The protein below binds the small molecule below.
Small molecule (SMILES): CC(=O)N[C@@H]1[C@@H](O)[C@H](O)[C@@H](CO)O[C@H]1O

Binding-site contacts:
Ligand atom C7 contacts residue ASN304 of chain 1.D at 3.7 Å.
Ligand atom C3 contacts residue ASN304 of chain 1.D at 3.8 Å.
Ligand atom N2 contacts residue ASN304 of chain 1.D at 2.9 Å (h-bond).
Ligand atom C1 contacts residue ASN304 of chain 1.D at 1.4 Å.
Ligand atom C2 contacts residue ASN304 of chain 1.D at 2.5 Å.
Ligand atom C4 contacts residue ASN304 of chain 1.D at 4.2 Å.
Ligand atom O5 contacts residue ASN304 of chain 1.D at 2.4 Å (h-bond).
Ligand atom O7 contacts residue ASN304 of chain 1.D at 4.2 Å.
Ligand atom C5 contacts residue ASN304 of chain 1.D at 3.7 Å.

Sequence of chain 1.D:
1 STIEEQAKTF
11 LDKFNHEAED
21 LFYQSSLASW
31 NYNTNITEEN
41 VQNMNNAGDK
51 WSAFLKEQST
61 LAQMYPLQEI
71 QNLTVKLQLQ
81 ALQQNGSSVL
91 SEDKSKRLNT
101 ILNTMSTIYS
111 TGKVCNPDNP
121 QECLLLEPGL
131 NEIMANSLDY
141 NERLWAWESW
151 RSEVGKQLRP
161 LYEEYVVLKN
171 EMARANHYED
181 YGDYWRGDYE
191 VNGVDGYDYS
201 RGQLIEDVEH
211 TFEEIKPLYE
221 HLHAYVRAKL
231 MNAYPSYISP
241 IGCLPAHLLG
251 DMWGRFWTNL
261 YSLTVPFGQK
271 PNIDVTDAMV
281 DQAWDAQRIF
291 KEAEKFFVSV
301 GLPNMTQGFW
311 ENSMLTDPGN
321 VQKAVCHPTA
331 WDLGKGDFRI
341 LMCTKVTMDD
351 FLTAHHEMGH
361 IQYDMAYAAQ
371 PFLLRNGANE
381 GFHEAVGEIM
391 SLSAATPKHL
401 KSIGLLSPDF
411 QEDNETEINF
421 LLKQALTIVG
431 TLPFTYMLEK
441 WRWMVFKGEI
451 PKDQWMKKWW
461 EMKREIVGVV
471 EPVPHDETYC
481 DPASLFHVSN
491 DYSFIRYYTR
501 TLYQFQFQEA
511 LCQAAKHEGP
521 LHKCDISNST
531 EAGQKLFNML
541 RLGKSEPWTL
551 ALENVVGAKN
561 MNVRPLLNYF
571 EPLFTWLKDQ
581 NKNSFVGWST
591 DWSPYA